Sequence of chain 1.D:
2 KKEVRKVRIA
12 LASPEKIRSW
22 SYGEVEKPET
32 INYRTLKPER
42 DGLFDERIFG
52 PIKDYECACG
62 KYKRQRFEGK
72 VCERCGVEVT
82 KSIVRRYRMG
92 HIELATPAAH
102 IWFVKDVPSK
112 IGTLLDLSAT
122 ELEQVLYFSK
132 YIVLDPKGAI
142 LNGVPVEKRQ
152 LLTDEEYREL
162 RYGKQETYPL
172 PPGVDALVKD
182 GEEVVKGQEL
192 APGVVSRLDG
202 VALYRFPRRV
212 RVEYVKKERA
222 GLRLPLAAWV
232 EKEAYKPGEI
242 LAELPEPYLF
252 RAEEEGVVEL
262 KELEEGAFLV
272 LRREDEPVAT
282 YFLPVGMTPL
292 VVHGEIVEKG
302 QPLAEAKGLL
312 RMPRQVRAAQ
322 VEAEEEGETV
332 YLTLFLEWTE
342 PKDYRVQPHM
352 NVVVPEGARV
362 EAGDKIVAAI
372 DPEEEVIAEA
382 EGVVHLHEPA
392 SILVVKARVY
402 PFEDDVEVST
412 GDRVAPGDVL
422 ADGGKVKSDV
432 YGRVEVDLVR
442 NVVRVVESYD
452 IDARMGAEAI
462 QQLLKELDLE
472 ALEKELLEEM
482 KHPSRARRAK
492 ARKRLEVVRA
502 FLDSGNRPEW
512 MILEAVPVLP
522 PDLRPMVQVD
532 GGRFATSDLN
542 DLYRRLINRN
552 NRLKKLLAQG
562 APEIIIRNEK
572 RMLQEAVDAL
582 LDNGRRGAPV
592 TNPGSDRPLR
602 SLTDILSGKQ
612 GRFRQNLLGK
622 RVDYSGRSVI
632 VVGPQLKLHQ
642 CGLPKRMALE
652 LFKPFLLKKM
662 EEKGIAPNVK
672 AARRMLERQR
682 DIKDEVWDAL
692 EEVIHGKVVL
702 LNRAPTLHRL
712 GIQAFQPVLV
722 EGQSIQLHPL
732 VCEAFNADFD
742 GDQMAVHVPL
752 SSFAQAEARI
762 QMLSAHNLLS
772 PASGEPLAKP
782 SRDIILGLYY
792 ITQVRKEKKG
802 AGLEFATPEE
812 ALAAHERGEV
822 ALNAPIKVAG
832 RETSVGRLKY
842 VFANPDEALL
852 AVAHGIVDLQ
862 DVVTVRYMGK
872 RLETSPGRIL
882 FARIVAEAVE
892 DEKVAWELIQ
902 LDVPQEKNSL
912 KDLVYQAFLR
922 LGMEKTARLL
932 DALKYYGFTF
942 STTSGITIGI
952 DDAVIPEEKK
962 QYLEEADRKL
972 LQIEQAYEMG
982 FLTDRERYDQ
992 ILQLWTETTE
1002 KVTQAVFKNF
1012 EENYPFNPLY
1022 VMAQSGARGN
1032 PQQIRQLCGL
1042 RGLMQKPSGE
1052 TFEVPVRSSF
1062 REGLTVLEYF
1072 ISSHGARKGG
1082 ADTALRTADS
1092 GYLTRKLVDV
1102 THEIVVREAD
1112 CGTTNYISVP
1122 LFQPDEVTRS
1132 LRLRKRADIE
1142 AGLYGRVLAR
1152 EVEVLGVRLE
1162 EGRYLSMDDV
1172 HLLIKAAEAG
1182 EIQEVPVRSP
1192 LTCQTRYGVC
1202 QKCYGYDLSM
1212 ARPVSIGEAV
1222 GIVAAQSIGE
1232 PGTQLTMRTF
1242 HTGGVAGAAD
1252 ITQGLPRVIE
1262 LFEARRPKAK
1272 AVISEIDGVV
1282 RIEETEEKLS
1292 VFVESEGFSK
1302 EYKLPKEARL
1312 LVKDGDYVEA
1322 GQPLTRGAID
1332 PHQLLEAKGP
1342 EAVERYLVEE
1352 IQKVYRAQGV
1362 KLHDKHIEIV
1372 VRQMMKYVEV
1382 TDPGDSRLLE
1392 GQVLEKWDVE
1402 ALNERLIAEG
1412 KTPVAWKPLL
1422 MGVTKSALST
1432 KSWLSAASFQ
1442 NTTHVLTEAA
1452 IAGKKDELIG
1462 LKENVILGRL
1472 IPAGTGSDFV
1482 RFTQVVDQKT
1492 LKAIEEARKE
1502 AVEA

This small molecule binds to this protein.
Small molecule (SMILES): CCC/C(C)=C/C=C(\C)C(=O)C1C(=O)C=C([C@H](C)CCC/C=N/C(=O)OC)OC1=O

Sequence of chain 1.C:
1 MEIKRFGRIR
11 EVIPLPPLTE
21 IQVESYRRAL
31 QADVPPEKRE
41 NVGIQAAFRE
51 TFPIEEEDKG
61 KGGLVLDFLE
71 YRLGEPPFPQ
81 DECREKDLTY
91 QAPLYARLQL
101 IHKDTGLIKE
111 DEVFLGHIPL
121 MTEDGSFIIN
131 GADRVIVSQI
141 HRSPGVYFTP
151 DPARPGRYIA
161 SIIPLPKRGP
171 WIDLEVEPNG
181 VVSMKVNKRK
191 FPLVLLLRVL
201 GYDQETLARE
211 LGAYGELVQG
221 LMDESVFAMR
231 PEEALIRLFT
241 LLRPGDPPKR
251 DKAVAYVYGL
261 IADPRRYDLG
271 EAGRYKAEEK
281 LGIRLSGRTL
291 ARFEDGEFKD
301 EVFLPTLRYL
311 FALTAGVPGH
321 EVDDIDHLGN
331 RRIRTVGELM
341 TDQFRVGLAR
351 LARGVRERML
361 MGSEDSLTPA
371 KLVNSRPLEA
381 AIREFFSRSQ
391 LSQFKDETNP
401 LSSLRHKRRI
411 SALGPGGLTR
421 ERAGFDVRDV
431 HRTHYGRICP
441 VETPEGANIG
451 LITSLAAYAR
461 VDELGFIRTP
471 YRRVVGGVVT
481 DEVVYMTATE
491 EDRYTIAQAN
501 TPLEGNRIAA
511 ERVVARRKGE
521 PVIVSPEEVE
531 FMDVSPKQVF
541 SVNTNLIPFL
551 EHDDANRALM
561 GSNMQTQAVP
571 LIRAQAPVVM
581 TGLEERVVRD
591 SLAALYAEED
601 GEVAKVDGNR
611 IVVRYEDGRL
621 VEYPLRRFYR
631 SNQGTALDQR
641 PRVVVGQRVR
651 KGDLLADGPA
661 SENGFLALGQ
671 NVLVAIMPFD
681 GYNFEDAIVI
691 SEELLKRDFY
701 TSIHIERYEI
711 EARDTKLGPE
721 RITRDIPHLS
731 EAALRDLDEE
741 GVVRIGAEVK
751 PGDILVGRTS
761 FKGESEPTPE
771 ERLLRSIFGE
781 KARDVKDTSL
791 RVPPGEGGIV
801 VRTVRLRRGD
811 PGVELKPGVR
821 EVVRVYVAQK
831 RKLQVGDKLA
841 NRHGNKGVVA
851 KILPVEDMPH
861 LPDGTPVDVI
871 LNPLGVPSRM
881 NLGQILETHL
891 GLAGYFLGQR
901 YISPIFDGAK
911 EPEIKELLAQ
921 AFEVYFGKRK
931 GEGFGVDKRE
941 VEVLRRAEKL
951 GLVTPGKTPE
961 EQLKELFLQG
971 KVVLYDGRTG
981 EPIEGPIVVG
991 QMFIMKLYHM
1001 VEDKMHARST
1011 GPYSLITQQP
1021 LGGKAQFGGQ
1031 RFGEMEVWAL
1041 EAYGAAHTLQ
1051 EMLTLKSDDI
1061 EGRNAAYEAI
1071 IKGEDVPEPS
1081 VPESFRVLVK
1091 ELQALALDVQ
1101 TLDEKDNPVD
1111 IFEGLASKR

Binding-site contacts:
Ligand atom O4 contacts residue GLY620 of chain 1.D at 3.8 Å.
Ligand atom O2 contacts residue ILE1467 of chain 1.D at 3.6 Å.
Ligand atom C14 contacts residue GLU1041 of chain 1.C at 3.3 Å.
Ligand atom C5 contacts residue GLY620 of chain 1.D at 3.9 Å.
Ligand atom O13 contacts residue GLU1041 of chain 1.C at 2.4 Å (salt-bridge).
Ligand atom C11 contacts residue GLU1034 of chain 1.C at 3.7 Å.
Ligand atom C8 contacts residue PHE1032 of chain 1.C at 3.4 Å (hydrophobic).
Ligand atom C8 contacts residue VAL1037 of chain 1.C at 3.9 Å (hydrophobic).
Ligand atom O13 contacts residue VAL1037 of chain 1.C at 3.6 Å.
Ligand atom C14 contacts residue LYS1463 of chain 1.D at 3.8 Å.
Ligand atom C22 contacts residue ILE1467 of chain 1.D at 3.7 Å (hydrophobic).
Ligand atom C8 contacts residue LYS621 of chain 1.D at 3.9 Å.
Ligand atom O4 contacts residue LEU619 of chain 1.D at 3.8 Å.
Ligand atom C11 contacts residue LEU619 of chain 1.D at 3.9 Å (hydrophobic).
Ligand atom C7 contacts residue LEU1053 of chain 1.C at 3.8 Å (hydrophobic).
Ligand atom C20 contacts residue ILE1467 of chain 1.D at 3.1 Å (hydrophobic).
Ligand atom N12 contacts residue LYS1463 of chain 1.D at 3.5 Å.
Ligand atom C10 contacts residue LEU619 of chain 1.D at 3.7 Å (hydrophobic).
Ligand atom C23 contacts residue ILE1467 of chain 1.D at 3.6 Å (hydrophobic).
Ligand atom C14 contacts residue HIS1103 of chain 1.D at 3.7 Å.
Ligand atom C13 contacts residue TRP1038 of chain 1.C at 3.8 Å (hydrophobic).
Ligand atom C12 contacts residue LYS1463 of chain 1.D at 3.9 Å.
Ligand atom C14 contacts residue VAL1099 of chain 1.D at 3.7 Å (hydrophobic).
Ligand atom C22 contacts residue PHE614 of chain 1.D at 3.6 Å (hydrophobic).
Ligand atom C2 contacts residue LYS621 of chain 1.D at 3.8 Å.
Ligand atom C21 contacts residue ILE1467 of chain 1.D at 3.0 Å (hydrophobic).
Ligand atom O15 contacts residue SER1084 of chain 1.C at 2.7 Å.
Ligand atom C5 contacts residue LEU619 of chain 1.D at 3.5 Å (hydrophobic).
Ligand atom O14 contacts residue VAL1099 of chain 1.D at 3.8 Å.
Ligand atom C13 contacts residue GLU1041 of chain 1.C at 3.5 Å.
Ligand atom O2 contacts residue SER1084 of chain 1.C at 3.6 Å (h-bond).
Ligand atom C18 contacts residue ILE1467 of chain 1.D at 3.5 Å (hydrophobic).
Ligand atom C15 contacts residue SER1084 of chain 1.C at 3.8 Å.
Ligand atom C19 contacts residue ILE1467 of chain 1.D at 3.5 Å (hydrophobic).
Ligand atom C9 contacts residue VAL1037 of chain 1.C at 3.9 Å (hydrophobic).
Ligand atom C9 contacts residue LEU619 of chain 1.D at 3.8 Å (hydrophobic).
Ligand atom O13 contacts residue LYS1463 of chain 1.D at 3.8 Å.
Ligand atom C24 contacts residue ALA1438 of chain 1.D at 3.9 Å (hydrophobic).
Ligand atom O14 contacts residue GLU1041 of chain 1.C at 3.9 Å.
Ligand atom O14 contacts residue TRP1038 of chain 1.C at 3.3 Å (h-bond).